Binding-site contacts:
Ligand atom O7 contacts residue ASN256 of chain 1.A at 3.8 Å.
Ligand atom C6 contacts residue THR258 of chain 1.A at 4.4 Å.
Ligand atom C7 contacts residue ASN256 of chain 1.A at 3.8 Å.
Ligand atom C5 contacts residue THR258 of chain 1.A at 4.4 Å.
Ligand atom O5 contacts residue GLU259 of chain 1.A at 4.3 Å.
Ligand atom N2 contacts residue ASN256 of chain 1.A at 3.1 Å (h-bond).
Ligand atom O5 contacts residue ASN256 of chain 1.A at 2.4 Å (h-bond).
Ligand atom C1 contacts residue ASN256 of chain 1.A at 1.4 Å.
Ligand atom C5 contacts residue ASN256 of chain 1.A at 3.6 Å.
Ligand atom C4 contacts residue ASN256 of chain 1.A at 4.3 Å.
Ligand atom C2 contacts residue ASN256 of chain 1.A at 2.6 Å.
Ligand atom C3 contacts residue ASN256 of chain 1.A at 3.9 Å.

This protein binds this small molecule.
Small molecule (SMILES): CC(=O)N[C@@H]1[C@@H](O)[C@H](O)[C@@H](CO)O[C@H]1O

Sequence of chain 1.A:
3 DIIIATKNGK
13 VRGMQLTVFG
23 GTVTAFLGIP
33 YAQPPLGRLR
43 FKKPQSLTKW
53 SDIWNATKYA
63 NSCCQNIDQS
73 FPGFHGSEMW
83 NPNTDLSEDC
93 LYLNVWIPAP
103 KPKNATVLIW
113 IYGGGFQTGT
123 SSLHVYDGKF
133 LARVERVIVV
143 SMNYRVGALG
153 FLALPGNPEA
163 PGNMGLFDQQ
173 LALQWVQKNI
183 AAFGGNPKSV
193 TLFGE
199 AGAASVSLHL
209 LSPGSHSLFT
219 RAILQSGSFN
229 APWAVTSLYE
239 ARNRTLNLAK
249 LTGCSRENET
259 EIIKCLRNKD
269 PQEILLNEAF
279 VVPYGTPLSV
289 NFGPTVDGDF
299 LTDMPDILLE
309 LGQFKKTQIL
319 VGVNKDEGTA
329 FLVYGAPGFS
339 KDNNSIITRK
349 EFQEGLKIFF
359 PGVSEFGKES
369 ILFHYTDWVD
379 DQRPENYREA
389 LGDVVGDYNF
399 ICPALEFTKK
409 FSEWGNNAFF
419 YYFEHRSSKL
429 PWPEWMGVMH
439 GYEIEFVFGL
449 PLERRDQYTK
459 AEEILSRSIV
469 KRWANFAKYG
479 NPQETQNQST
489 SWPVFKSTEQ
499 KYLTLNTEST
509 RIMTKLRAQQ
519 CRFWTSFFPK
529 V